Sequence of chain 1.A:
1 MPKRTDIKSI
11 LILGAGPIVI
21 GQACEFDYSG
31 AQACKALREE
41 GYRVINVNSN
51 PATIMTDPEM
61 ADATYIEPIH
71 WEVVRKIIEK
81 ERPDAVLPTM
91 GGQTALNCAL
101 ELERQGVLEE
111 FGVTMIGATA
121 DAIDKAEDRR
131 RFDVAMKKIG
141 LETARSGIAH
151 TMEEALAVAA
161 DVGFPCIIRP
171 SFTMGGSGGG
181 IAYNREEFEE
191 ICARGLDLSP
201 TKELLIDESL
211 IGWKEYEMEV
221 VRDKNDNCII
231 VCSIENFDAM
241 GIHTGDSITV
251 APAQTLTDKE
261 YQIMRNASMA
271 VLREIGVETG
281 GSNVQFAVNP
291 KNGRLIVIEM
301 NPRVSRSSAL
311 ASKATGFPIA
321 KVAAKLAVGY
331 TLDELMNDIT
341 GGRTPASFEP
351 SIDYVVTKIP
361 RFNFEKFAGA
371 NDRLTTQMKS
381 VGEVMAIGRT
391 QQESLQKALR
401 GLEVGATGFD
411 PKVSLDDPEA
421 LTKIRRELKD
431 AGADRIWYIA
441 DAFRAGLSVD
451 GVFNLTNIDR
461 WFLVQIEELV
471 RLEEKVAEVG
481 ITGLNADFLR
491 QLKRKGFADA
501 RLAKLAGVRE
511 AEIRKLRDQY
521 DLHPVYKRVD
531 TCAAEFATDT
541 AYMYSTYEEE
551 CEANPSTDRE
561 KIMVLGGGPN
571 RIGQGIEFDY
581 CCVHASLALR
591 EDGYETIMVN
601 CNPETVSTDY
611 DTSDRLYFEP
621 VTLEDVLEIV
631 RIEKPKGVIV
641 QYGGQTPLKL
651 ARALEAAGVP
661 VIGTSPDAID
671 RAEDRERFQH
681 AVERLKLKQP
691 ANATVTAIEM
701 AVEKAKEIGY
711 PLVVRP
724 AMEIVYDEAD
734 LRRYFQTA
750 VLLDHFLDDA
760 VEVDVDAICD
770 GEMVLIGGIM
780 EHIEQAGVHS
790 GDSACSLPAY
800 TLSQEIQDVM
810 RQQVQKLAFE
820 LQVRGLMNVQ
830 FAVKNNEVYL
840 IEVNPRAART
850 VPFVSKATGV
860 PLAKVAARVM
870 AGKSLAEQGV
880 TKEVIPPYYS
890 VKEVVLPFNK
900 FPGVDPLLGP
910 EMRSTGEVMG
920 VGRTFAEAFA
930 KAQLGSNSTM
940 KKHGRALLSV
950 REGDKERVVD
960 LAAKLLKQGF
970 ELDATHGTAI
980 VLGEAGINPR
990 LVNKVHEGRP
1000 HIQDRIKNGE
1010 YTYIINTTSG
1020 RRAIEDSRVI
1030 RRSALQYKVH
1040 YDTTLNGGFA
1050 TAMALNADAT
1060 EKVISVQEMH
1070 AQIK

Binding-site contacts:
Ligand atom C contacts residue THR1042 of chain 1.A at 3.5 Å.
Ligand atom O contacts residue THR1043 of chain 1.A at 4.2 Å.
Ligand atom CG contacts residue GLU892 of chain 1.A at 4.0 Å.
Ligand atom O contacts residue LEU907 of chain 1.A at 3.9 Å.
Ligand atom CD contacts residue LEU895 of chain 1.A at 4.1 Å (hydrophobic).
Ligand atom C contacts residue ASP1041 of chain 1.A at 3.9 Å.
Ligand atom CD contacts residue GLU783 of chain 1.A at 3.7 Å.
Ligand atom NE contacts residue VAL893 of chain 1.A at 3.9 Å.
Ligand atom O contacts residue ASP1041 of chain 1.A at 3.2 Å.
Ligand atom CB contacts residue GLU783 of chain 1.A at 4.0 Å.
Ligand atom NE contacts residue SER792 of chain 1.A at 4.2 Å.
Ligand atom CA contacts residue LEU907 of chain 1.A at 4.4 Å (hydrophobic).
Ligand atom NE contacts residue GLU783 of chain 1.A at 3.0 Å (salt-bridge).
Ligand atom OXT contacts residue THR1042 of chain 1.A at 2.9 Å (h-bond).
Ligand atom OXT contacts residue ASP1041 of chain 1.A at 4.3 Å.
Ligand atom OXT contacts residue TYR1040 of chain 1.A at 4.1 Å.
Ligand atom CB contacts residue LEU907 of chain 1.A at 4.0 Å (hydrophobic).
Ligand atom N contacts residue HIS1039 of chain 1.A at 3.8 Å.
Ligand atom O contacts residue TYR1040 of chain 1.A at 3.9 Å.
Ligand atom CD contacts residue ASP791 of chain 1.A at 3.2 Å.
Ligand atom NE contacts residue GLU892 of chain 1.A at 2.6 Å (salt-bridge).
Ligand atom OXT contacts residue LEU907 of chain 1.A at 3.6 Å.
Ligand atom CG contacts residue LEU907 of chain 1.A at 4.3 Å (hydrophobic).
Ligand atom NE contacts residue ALA793 of chain 1.A at 3.9 Å.
Ligand atom CG contacts residue LEU895 of chain 1.A at 3.9 Å (hydrophobic).
Ligand atom CA contacts residue TYR1040 of chain 1.A at 3.7 Å (hydrophobic).
Ligand atom CD contacts residue LEU907 of chain 1.A at 3.7 Å (hydrophobic).
Ligand atom N contacts residue TYR1040 of chain 1.A at 2.6 Å (h-bond).
Ligand atom CG contacts residue GLU783 of chain 1.A at 4.4 Å.
Ligand atom O contacts residue THR1042 of chain 1.A at 2.8 Å (h-bond).
Ligand atom C contacts residue TYR1040 of chain 1.A at 3.8 Å (hydrophobic).
Ligand atom CD contacts residue GLU892 of chain 1.A at 3.6 Å.
Ligand atom C contacts residue LEU907 of chain 1.A at 3.8 Å (hydrophobic).
Ligand atom N contacts residue ASP1041 of chain 1.A at 3.6 Å (salt-bridge).
Ligand atom NE contacts residue ASP791 of chain 1.A at 3.1 Å (salt-bridge).
Ligand atom CD contacts residue VAL893 of chain 1.A at 3.8 Å (hydrophobic).

This small molecule binds to this protein.
Small molecule (SMILES): NCCC[C@H](N)C(=O)O